Binding-site contacts:
Ligand atom O contacts residue LEU159 of chain 6.F at 0.9 Å.
Ligand atom C contacts residue LEU159 of chain 6.F at 0.8 Å (hydrophobic).
Ligand atom O contacts residue ILE113 of chain 6.F at 0.7 Å.
Ligand atom CA contacts residue LEU91 of chain 6.F at 1.1 Å (hydrophobic).
Ligand atom CG contacts residue LEU159 of chain 6.F at 0.6 Å (hydrophobic).
Ligand atom CA contacts residue LEU91 of chain 6.F at 0.8 Å (hydrophobic).
Ligand atom C contacts residue LEU159 of chain 6.F at 0.7 Å (hydrophobic).
Ligand atom CD1 contacts residue SER89 of chain 6.F at 1.0 Å.
Ligand atom CA contacts residue LEU93 of chain 6.F at 1.2 Å (hydrophobic).
Ligand atom OG1 contacts residue TRP84 of chain 6.F at 1.3 Å.
Ligand atom C contacts residue LEU91 of chain 6.F at 1.0 Å (hydrophobic).
Ligand atom N contacts residue ILE113 of chain 6.F at 1.2 Å.
Ligand atom CZ contacts residue ILE104 of chain 6.F at 1.3 Å (hydrophobic).
Ligand atom CD contacts residue LYS73 of chain 6.F at 1.2 Å.
Ligand atom CD contacts residue THR114 of chain 6.F at 1.3 Å.
Ligand atom N contacts residue LEU159 of chain 6.F at 1.4 Å (h-bond).
Ligand atom NE2 contacts residue PRO99 of chain 6.F at 0.6 Å.
Ligand atom C contacts residue LEU93 of chain 6.F at 0.8 Å (hydrophobic).
Ligand atom CB contacts residue THR1061 of chain 6.D at 1.0 Å.
Ligand atom N contacts residue LEU93 of chain 6.F at 0.9 Å.
Ligand atom N contacts residue LEU91 of chain 6.F at 0.7 Å.
Ligand atom CB contacts residue LEU91 of chain 6.F at 0.8 Å (hydrophobic).
Ligand atom CB contacts residue TRP84 of chain 6.F at 1.4 Å (hydrophobic).
Ligand atom CE1 contacts residue PRO99 of chain 6.F at 1.1 Å (hydrophobic).
Ligand atom C contacts residue ILE113 of chain 6.F at 1.2 Å (hydrophobic).
Ligand atom CB contacts residue SER148 of chain 6.F at 1.3 Å.
Ligand atom ND2 contacts residue LEU159 of chain 6.F at 1.3 Å (h-bond).
Ligand atom NE contacts residue ILE104 of chain 6.F at 0.7 Å.
Ligand atom CD contacts residue ILE104 of chain 6.F at 1.2 Å (hydrophobic).
Ligand atom CB contacts residue ILE113 of chain 6.F at 1.3 Å (hydrophobic).
Ligand atom N contacts residue LEU159 of chain 6.F at 1.2 Å.
Ligand atom CG contacts residue THR1061 of chain 6.D at 1.1 Å.
Ligand atom CA contacts residue ILE113 of chain 6.F at 0.8 Å (hydrophobic).
Ligand atom OG contacts residue ALA115 of chain 6.F at 1.3 Å (h-bond).
Ligand atom OD1 contacts residue LEU159 of chain 6.F at 1.0 Å (h-bond).
Ligand atom N contacts residue THR160 of chain 6.F at 1.0 Å (h-bond).
Ligand atom CE2 contacts residue TYR106 of chain 6.F at 1.3 Å (hydrophobic).
Ligand atom NH2 contacts residue ALA3 of chain 6.L at 1.1 Å.
Ligand atom CA contacts residue ILE113 of chain 6.F at 0.7 Å (hydrophobic).
Ligand atom O contacts residue LEU91 of chain 6.F at 1.2 Å.

Sequence of chain 6.L:
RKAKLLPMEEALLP

The small molecule below binds the protein below.
Small molecule (SMILES): CC[C@H](C)[C@H](NC(=O)[C@@H](NC(=O)[C@H](CC(C)C)NC(=O)[C@H](CCCCN)NC(=O)[C@H](CCCCN)NC(=O)[C@@H](N)Cc1cnc[nH]1)C(C)C)C(=O)N[C@@H](CC(N)=O)C(=O)N[C@@H](CCCCN)C(=O)N[C@@H](CC(=O)O)C(=O)N[C@@H](CCSC)C(=O)N[C@@H](CCCN=C(N)N)C(=O)N[C@H](C(=O)N[C@@H](CC(=O)O)C(=O)N[C@@H](CC(C)C)C(=O)N[C@@H](Cc1ccccc1)C(=O)N[C@@H](CO)C(=O)N1CCC[C@H]1C(=O)N1CCC[C@H]1C(=O)N[C@H](C=O)CC(N)=O)[C@@H](C)O

Sequence of chain 6.D:
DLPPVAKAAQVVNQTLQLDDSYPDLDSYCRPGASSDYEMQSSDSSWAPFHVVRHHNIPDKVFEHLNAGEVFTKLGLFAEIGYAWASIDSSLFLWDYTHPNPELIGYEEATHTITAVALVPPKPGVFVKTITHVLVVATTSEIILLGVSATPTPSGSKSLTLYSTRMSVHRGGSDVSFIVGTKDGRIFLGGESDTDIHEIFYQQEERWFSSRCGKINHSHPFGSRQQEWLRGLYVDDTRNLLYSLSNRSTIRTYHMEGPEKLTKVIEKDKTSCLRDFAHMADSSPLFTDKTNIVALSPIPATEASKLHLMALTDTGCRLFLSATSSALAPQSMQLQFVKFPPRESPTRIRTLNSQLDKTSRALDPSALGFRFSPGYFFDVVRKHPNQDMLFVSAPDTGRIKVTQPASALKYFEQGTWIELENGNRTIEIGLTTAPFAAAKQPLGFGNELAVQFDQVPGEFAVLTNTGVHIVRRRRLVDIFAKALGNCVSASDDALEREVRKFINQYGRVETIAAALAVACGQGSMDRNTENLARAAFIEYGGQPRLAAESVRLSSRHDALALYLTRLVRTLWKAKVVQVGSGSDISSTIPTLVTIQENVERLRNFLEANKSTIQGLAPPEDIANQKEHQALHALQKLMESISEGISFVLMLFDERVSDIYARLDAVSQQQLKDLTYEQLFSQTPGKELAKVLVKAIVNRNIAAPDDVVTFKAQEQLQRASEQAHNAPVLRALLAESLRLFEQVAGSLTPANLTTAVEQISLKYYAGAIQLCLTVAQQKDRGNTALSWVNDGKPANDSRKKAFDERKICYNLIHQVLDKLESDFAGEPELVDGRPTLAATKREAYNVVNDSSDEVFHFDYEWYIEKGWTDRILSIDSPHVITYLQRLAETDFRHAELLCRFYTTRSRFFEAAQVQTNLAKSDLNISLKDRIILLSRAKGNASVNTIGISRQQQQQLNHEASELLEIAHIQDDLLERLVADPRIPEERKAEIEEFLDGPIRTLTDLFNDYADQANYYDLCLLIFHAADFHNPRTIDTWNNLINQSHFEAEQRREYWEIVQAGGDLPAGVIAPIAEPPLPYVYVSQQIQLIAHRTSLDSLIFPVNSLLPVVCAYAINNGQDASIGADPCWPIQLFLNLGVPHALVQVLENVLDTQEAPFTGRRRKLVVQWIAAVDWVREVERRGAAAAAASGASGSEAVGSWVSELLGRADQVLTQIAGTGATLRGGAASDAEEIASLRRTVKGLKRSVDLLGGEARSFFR

Sequence of chain 6.F:
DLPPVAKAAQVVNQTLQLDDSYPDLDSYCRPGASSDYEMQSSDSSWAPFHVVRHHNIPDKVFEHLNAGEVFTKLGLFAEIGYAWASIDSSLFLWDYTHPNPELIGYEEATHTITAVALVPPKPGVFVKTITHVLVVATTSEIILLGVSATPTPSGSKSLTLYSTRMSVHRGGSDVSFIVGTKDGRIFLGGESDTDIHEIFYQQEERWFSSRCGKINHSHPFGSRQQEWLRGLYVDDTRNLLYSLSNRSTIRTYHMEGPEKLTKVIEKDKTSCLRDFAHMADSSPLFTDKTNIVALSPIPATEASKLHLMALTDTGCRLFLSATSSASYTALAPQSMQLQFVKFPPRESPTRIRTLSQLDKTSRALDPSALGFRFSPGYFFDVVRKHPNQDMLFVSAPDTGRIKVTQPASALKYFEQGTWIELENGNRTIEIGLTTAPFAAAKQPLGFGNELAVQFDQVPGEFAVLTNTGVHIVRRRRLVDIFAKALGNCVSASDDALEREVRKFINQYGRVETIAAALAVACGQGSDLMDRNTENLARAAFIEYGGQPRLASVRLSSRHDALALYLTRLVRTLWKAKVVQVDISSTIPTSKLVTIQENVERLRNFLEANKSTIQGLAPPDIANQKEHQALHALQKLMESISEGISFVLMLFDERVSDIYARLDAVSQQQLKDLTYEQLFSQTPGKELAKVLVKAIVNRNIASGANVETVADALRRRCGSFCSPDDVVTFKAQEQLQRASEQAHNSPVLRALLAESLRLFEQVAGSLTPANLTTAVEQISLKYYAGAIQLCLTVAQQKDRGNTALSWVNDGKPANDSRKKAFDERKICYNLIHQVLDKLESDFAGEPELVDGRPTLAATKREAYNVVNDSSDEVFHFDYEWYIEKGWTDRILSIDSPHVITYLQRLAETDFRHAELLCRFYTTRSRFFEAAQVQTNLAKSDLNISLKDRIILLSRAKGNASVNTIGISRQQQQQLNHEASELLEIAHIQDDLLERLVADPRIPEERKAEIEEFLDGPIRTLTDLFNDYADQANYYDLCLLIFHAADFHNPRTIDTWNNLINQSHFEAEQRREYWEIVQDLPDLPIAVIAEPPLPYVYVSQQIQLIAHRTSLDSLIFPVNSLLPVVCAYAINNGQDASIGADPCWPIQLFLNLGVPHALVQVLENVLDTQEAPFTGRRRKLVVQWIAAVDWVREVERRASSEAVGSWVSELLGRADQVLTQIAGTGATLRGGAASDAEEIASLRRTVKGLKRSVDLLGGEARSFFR